Binding-site contacts:
Ligand atom N3A contacts residue ALA24 of chain 4.C at 3.8 Å.
Ligand atom O1A contacts residue PHE186 of chain 4.A at 3.0 Å.
Ligand atom O1 contacts residue MET221 of chain 4.A at 3.9 Å.
Ligand atom C5 contacts residue LEU106 of chain 4.A at 3.8 Å (hydrophobic).
Ligand atom C5B contacts residue PHE186 of chain 4.A at 3.9 Å (hydrophobic).
Ligand atom C31 contacts residue ASN219 of chain 4.A at 3.3 Å.
Ligand atom N3A contacts residue PHE186 of chain 4.A at 4.0 Å.
Ligand atom C1B contacts residue TYR128 of chain 4.A at 3.6 Å (hydrophobic).
Ligand atom C1C contacts residue TYR128 of chain 4.A at 3.7 Å (hydrophobic).
Ligand atom C1C contacts residue LEU106 of chain 4.A at 3.8 Å (hydrophobic).
Ligand atom C6B contacts residue ILE104 of chain 4.A at 3.6 Å (hydrophobic).
Ligand atom C3B contacts residue TYR152 of chain 4.A at 3.7 Å (hydrophobic).
Ligand atom C5A contacts residue PHE186 of chain 4.A at 3.5 Å (hydrophobic).
Ligand atom C3B contacts residue VAL188 of chain 4.A at 3.8 Å (hydrophobic).
Ligand atom C2B contacts residue VAL188 of chain 4.A at 3.5 Å (hydrophobic).
Ligand atom C4A contacts residue PRO174 of chain 4.A at 3.1 Å (hydrophobic).
Ligand atom C3C contacts residue TYR128 of chain 4.A at 3.4 Å (hydrophobic).
Ligand atom C4 contacts residue TYR197 of chain 4.A at 3.8 Å (hydrophobic).
Ligand atom C2A contacts residue TYR152 of chain 4.A at 3.6 Å (hydrophobic).
Ligand atom O1B contacts residue TYR128 of chain 4.A at 3.4 Å (h-bond).
Ligand atom N3A contacts residue TYR152 of chain 4.A at 3.5 Å.
Ligand atom C3 contacts residue ASN219 of chain 4.A at 4.0 Å.
Ligand atom N2 contacts residue LEU106 of chain 4.A at 3.8 Å.
Ligand atom C4C contacts residue VAL191 of chain 4.A at 3.0 Å (hydrophobic).
Ligand atom C4C contacts residue VAL188 of chain 4.A at 3.7 Å (hydrophobic).
Ligand atom C2C contacts residue TYR197 of chain 4.A at 3.7 Å (hydrophobic).
Ligand atom C4B contacts residue PHE186 of chain 4.A at 3.6 Å (hydrophobic).
Ligand atom C6B contacts residue TYR128 of chain 4.A at 3.3 Å (hydrophobic).
Ligand atom C4B contacts residue TYR152 of chain 4.A at 3.8 Å (hydrophobic).
Ligand atom N2 contacts residue ASN219 of chain 4.A at 3.8 Å.
Ligand atom C1B contacts residue ILE104 of chain 4.A at 4.0 Å (hydrophobic).
Ligand atom C5B contacts residue MET224 of chain 4.A at 3.8 Å (hydrophobic).
Ligand atom C1B contacts residue VAL188 of chain 4.A at 3.8 Å (hydrophobic).
Ligand atom N3A contacts residue PRO174 of chain 4.A at 3.7 Å.
Ligand atom C2A contacts residue PHE186 of chain 4.A at 3.3 Å (hydrophobic).
Ligand atom O1B contacts residue ILE104 of chain 4.A at 3.9 Å.
Ligand atom O1 contacts residue LEU106 of chain 4.A at 3.7 Å.
Ligand atom C5C contacts residue VAL191 of chain 4.A at 3.8 Å (hydrophobic).
Ligand atom C4 contacts residue LEU106 of chain 4.A at 3.9 Å (hydrophobic).
Ligand atom C5A contacts residue VAL176 of chain 4.A at 3.6 Å (hydrophobic).

Sequence of chain 4.C:
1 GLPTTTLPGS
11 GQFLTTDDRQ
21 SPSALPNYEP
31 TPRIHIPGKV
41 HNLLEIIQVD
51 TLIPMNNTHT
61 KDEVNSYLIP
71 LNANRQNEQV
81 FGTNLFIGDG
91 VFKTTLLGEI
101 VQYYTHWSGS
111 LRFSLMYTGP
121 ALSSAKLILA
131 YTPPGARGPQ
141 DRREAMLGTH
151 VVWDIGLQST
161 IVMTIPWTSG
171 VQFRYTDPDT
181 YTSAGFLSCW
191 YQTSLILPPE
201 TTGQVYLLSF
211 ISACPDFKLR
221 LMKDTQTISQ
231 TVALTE

Sequence of chain 4.A:
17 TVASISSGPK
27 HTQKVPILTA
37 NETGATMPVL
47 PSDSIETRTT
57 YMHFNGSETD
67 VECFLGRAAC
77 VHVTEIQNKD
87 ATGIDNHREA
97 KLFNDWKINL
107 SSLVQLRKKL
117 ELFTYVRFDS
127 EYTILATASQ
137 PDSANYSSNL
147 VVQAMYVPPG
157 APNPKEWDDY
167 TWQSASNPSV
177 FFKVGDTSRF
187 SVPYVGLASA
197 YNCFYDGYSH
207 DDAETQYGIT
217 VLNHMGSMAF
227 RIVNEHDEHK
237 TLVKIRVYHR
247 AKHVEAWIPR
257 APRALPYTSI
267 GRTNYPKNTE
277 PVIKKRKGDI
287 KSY

This protein binds this small molecule.
Small molecule (SMILES): Cc1cc(CCCCCOc2ccc(C3=NCCO3)cc2)on1